Binding-site contacts:
Ligand atom N3 contacts residue ALA9 of chain 1.A at 3.7 Å.
Ligand atom CAJ contacts residue PHE34 of chain 1.A at 3.6 Å (hydrophobic).
Ligand atom N3 contacts residue PHE34 of chain 1.A at 3.5 Å.
Ligand atom CAH contacts residue THR56 of chain 1.A at 3.5 Å.
Ligand atom C2 contacts residue GLU30 of chain 1.A at 3.6 Å.
Ligand atom N3 contacts residue ILE7 of chain 1.A at 3.8 Å.
Ligand atom O6 contacts residue GLU30 of chain 1.A at 3.5 Å (salt-bridge).
Ligand atom C2 contacts residue ALA9 of chain 1.A at 3.7 Å (hydrophobic).
Ligand atom CB contacts residue GLN35 of chain 1.A at 3.5 Å.
Ligand atom C6 contacts residue GLU30 of chain 1.A at 3.7 Å.
Ligand atom NAA contacts residue GLU30 of chain 1.A at 2.9 Å (salt-bridge).
Ligand atom SAV contacts residue ILE7 of chain 1.A at 3.5 Å (h-bond).
Ligand atom C4 contacts residue NDP1 of chain 1.C at 3.3 Å.
Ligand atom C2 contacts residue VAL8 of chain 1.A at 3.7 Å (hydrophobic).
Ligand atom C5 contacts residue NDP1 of chain 1.C at 3.5 Å.
Ligand atom NAA contacts residue VAL8 of chain 1.A at 3.4 Å.
Ligand atom CAJ contacts residue PHE31 of chain 1.A at 3.7 Å (hydrophobic).
Ligand atom NAA contacts residue THR136 of chain 1.A at 3.7 Å.
Ligand atom O contacts residue ARG70 of chain 1.A at 2.9 Å (salt-bridge).
Ligand atom OXT contacts residue ARG70 of chain 1.A at 2.9 Å (salt-bridge).
Ligand atom C contacts residue GLN35 of chain 1.A at 3.6 Å.
Ligand atom OXT contacts residue GLN35 of chain 1.A at 3.3 Å.
Ligand atom CAL contacts residue PHE34 of chain 1.A at 3.6 Å (hydrophobic).
Ligand atom O contacts residue GLN35 of chain 1.A at 3.0 Å (h-bond).
Ligand atom CBE contacts residue NDP1 of chain 1.C at 3.5 Å.
Ligand atom CBE contacts residue PHE34 of chain 1.A at 3.7 Å (hydrophobic).
Ligand atom C contacts residue ARG70 of chain 1.A at 3.4 Å.
Ligand atom CAN contacts residue NDP1 of chain 1.C at 3.6 Å.
Ligand atom C4 contacts residue PHE34 of chain 1.A at 3.3 Å (hydrophobic).
Ligand atom SAV contacts residue NDP1 of chain 1.C at 3.6 Å (h-bond).
Ligand atom N1 contacts residue GLU30 of chain 1.A at 2.8 Å (salt-bridge).
Ligand atom N3 contacts residue VAL8 of chain 1.A at 3.5 Å.
Ligand atom N1 contacts residue ALA9 of chain 1.A at 3.8 Å.
Ligand atom SAV contacts residue PHE34 of chain 1.A at 3.4 Å.
Ligand atom OAD contacts residue ASN64 of chain 1.A at 3.1 Å.
Ligand atom CAN contacts residue VAL115 of chain 1.A at 3.1 Å (hydrophobic).
Ligand atom SAV contacts residue VAL115 of chain 1.A at 3.7 Å.
Ligand atom O6 contacts residue PHE31 of chain 1.A at 3.8 Å.
Ligand atom N3 contacts residue NDP1 of chain 1.C at 3.5 Å (h-bond).
Ligand atom NAA contacts residue ALA9 of chain 1.A at 3.6 Å.

Sequence of chain 1.A:
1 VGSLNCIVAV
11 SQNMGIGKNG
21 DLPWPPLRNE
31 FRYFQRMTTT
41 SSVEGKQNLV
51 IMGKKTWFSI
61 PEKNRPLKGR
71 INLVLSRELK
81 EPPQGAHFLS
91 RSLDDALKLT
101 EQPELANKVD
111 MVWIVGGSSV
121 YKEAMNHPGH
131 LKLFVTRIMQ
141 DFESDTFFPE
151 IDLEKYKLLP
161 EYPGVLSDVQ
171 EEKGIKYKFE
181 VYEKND

The small molecule below binds the protein below.
Small molecule (SMILES): Nc1nc2sc3cccc(CNc4ccc(C(=O)N[C@@H](CCC(=O)O)C(=O)O)cc4)c3c2c(=O)[nH]1